Binding-site contacts:
Ligand atom C7 contacts residue MLY116 of chain 1.A at 3.6 Å.
Ligand atom S2 contacts residue ASN106 of chain 1.A at 3.6 Å.
Ligand atom O3 contacts residue TRP111 of chain 1.A at 3.5 Å.
Ligand atom O1 contacts residue ASN106 of chain 1.A at 2.3 Å (h-bond).
Ligand atom O1 contacts residue TRP111 of chain 1.A at 3.6 Å.
Ligand atom O5 contacts residue ARG112 of chain 1.A at 3.2 Å.
Ligand atom C25 contacts residue MLY116 of chain 1.A at 3.9 Å.
Ligand atom O1 contacts residue TYR23 of chain 1.A at 3.2 Å (h-bond).
Ligand atom O4 contacts residue ARG112 of chain 1.A at 4.0 Å.
Ligand atom C21 contacts residue MLY116 of chain 1.A at 3.9 Å.
Ligand atom C2 contacts residue ASN106 of chain 1.A at 3.5 Å.
Ligand atom C27 contacts residue MLY116 of chain 1.A at 3.8 Å.
Ligand atom C26 contacts residue MLY116 of chain 1.A at 3.8 Å.
Ligand atom S1 contacts residue TYR23 of chain 1.A at 3.2 Å (h-bond).
Ligand atom O12 contacts residue GOL1 of chain 1.F at 4.0 Å.
Ligand atom S2 contacts residue MLY116 of chain 1.A at 4.0 Å.
Ligand atom O4 contacts residue MLY116 of chain 1.A at 3.5 Å.
Ligand atom C3 contacts residue MLY116 of chain 1.A at 3.9 Å.
Ligand atom C5 contacts residue MLY116 of chain 1.A at 4.0 Å.
Ligand atom O7 contacts residue MLY116 of chain 1.A at 3.8 Å.
Ligand atom C20 contacts residue MLY116 of chain 1.A at 3.8 Å.
Ligand atom C12 contacts residue MLY116 of chain 1.A at 3.7 Å.
Ligand atom O11 contacts residue GOL1 of chain 1.F at 2.7 Å (h-bond).
Ligand atom C19 contacts residue MLY116 of chain 1.A at 3.8 Å.
Ligand atom S4 contacts residue GOL1 of chain 1.F at 3.9 Å.
Ligand atom C13 contacts residue MLY116 of chain 1.A at 3.9 Å.
Ligand atom C18 contacts residue MLY116 of chain 1.A at 3.7 Å.
Ligand atom C14 contacts residue MLY116 of chain 1.A at 3.9 Å.
Ligand atom C11 contacts residue MLY116 of chain 1.A at 3.9 Å.
Ligand atom O3 contacts residue TYR23 of chain 1.A at 3.7 Å.
Ligand atom O5 contacts residue ASN106 of chain 1.A at 2.2 Å (h-bond).
Ligand atom O2 contacts residue TYR23 of chain 1.A at 2.3 Å (h-bond).
Ligand atom S2 contacts residue ARG112 of chain 1.A at 3.9 Å.
Ligand atom C8 contacts residue MLY116 of chain 1.A at 3.6 Å.
Ligand atom C28 contacts residue MLY116 of chain 1.A at 3.8 Å.
Ligand atom C17 contacts residue MLY116 of chain 1.A at 3.8 Å.
Ligand atom C15 contacts residue MLY116 of chain 1.A at 3.8 Å.
Ligand atom O3 contacts residue MLY116 of chain 1.A at 4.0 Å.
Ligand atom S1 contacts residue ASN106 of chain 1.A at 3.6 Å.
Ligand atom O12 contacts residue GLY117 of chain 1.A at 3.5 Å.

Sequence of chain 1.A:
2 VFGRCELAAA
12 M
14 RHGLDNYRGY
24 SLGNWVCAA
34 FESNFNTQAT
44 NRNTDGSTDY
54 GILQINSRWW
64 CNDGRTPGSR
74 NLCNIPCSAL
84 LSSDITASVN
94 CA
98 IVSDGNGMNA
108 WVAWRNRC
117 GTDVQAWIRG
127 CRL

A small-molecule ligand and the protein it binds are described below.
Small molecule (SMILES): O=S(=O)(O)c1cc2c(O)c(c1)Cc1cc(S(=O)(=O)O)cc(c1O)Cc1cc(S(=O)(=O)O)cc(c1O)Cc1cc(S(=O)(=O)O)cc(c1O)C2